A small-molecule ligand and the protein it binds are described below.
Small molecule (SMILES): Nc1ccn([C@H]2C[C@H](O[P](=O)(O)OC[C@H]3O[C@@H](n4cnc5c(N)ncnc54)C[C@@H]3O)[C@@H](COP(=O)(O)O)O2)c(=O)n1

Binding-site contacts:
Ligand atom N7 contacts residue HIS413 of chain 7.A at 4.1 Å.
Ligand atom N6 contacts residue PHE421 of chain 7.A at 3.9 Å.
Ligand atom N3 contacts residue PRO203 of chain 7.A at 4.2 Å.
Ligand atom N1 contacts residue PRO203 of chain 7.A at 3.8 Å.
Ligand atom N3 contacts residue PRO414 of chain 7.A at 4.2 Å.
Ligand atom N1 contacts residue VAL202 of chain 7.A at 3.6 Å.
Ligand atom N6 contacts residue GLY422 of chain 7.A at 3.4 Å (h-bond).
Ligand atom C2' contacts residue PRO414 of chain 7.A at 3.8 Å (hydrophobic).
Ligand atom C4 contacts residue ASP201 of chain 7.A at 3.7 Å.
Ligand atom N3 contacts residue ASP201 of chain 7.A at 4.1 Å.
Ligand atom C2 contacts residue GLY422 of chain 7.A at 3.3 Å.
Ligand atom N6 contacts residue SER415 of chain 7.A at 3.6 Å.
Ligand atom C1' contacts residue PRO203 of chain 7.A at 4.1 Å (hydrophobic).
Ligand atom N7 contacts residue ASN392 of chain 7.A at 4.2 Å.
Ligand atom N6 contacts residue GLY420 of chain 7.A at 3.7 Å.
Ligand atom N4 contacts residue ASP201 of chain 7.A at 2.5 Å.
Ligand atom C4 contacts residue PRO203 of chain 7.A at 4.1 Å (hydrophobic).
Ligand atom C2' contacts residue PRO203 of chain 7.A at 3.3 Å (hydrophobic).
Ligand atom C2 contacts residue PRO203 of chain 7.A at 3.9 Å (hydrophobic).
Ligand atom N1 contacts residue PRO203 of chain 7.A at 4.2 Å.
Ligand atom C6 contacts residue VAL202 of chain 7.A at 4.2 Å (hydrophobic).
Ligand atom C5 contacts residue SER415 of chain 7.A at 4.1 Å.
Ligand atom C6 contacts residue GLY422 of chain 7.A at 3.8 Å.
Ligand atom N4 contacts residue VAL202 of chain 7.A at 2.9 Å (h-bond).
Ligand atom C8 contacts residue HIS413 of chain 7.A at 3.8 Å.
Ligand atom N1 contacts residue GLY422 of chain 7.A at 3.0 Å (h-bond).
Ligand atom C5 contacts residue VAL202 of chain 7.A at 3.6 Å (hydrophobic).
Ligand atom C4 contacts residue VAL202 of chain 7.A at 3.7 Å (hydrophobic).
Ligand atom N7 contacts residue PRO203 of chain 7.A at 4.2 Å.
Ligand atom C6 contacts residue PRO203 of chain 7.A at 4.0 Å (hydrophobic).
Ligand atom C5 contacts residue ARG91 of chain 7.A at 4.1 Å.
Ligand atom C6 contacts residue SER415 of chain 7.A at 4.1 Å.
Ligand atom C5 contacts residue PRO203 of chain 7.A at 4.0 Å (hydrophobic).
Ligand atom C5 contacts residue ASP201 of chain 7.A at 4.1 Å.
Ligand atom C5 contacts residue PRO203 of chain 7.A at 3.9 Å (hydrophobic).
Ligand atom N7 contacts residue SER415 of chain 7.A at 4.0 Å.
Ligand atom C6 contacts residue PRO203 of chain 7.A at 4.0 Å (hydrophobic).
Ligand atom C4 contacts residue PRO203 of chain 7.A at 4.2 Å (hydrophobic).
Ligand atom C2 contacts residue VAL202 of chain 7.A at 4.2 Å (hydrophobic).
Ligand atom C2' contacts residue HIS413 of chain 7.A at 3.8 Å.

Sequence of chain 7.A:
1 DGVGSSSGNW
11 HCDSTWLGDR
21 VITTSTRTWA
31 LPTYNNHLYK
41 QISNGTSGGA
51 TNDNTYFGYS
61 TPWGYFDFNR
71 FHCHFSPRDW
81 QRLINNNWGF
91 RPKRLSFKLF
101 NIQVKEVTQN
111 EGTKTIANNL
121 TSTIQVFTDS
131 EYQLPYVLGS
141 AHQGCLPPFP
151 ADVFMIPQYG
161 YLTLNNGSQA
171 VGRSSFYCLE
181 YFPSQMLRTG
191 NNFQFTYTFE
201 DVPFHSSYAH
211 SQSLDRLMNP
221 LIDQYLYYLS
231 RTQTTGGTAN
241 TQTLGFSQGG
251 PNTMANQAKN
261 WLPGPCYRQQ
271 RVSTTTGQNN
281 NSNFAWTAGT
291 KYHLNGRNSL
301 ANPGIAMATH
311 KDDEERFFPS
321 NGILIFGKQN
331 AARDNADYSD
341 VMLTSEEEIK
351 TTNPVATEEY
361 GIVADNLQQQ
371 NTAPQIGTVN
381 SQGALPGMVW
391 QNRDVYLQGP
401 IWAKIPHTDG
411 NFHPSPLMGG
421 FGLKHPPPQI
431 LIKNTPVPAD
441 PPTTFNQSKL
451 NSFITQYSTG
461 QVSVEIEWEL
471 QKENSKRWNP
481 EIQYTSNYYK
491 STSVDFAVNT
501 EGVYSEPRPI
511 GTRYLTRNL